Sequence of chain 1.B:
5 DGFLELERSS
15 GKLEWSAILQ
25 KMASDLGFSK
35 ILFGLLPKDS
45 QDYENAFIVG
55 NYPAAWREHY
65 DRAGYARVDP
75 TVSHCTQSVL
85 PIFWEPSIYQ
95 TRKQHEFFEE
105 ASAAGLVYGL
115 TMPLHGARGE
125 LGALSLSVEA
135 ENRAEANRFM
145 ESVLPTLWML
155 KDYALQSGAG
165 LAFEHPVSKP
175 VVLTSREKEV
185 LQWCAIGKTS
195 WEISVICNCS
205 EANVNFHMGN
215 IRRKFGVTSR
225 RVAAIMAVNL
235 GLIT

Binding-site contacts:
Ligand atom C1 contacts residue ASP73 of chain 1.B at 3.7 Å.
Ligand atom C4 contacts residue TYR93 of chain 1.B at 3.8 Å (hydrophobic).
Ligand atom O9 contacts residue TYR56 of chain 1.B at 3.5 Å (h-bond).
Ligand atom N7 contacts residue ASP73 of chain 1.B at 2.6 Å (salt-bridge).
Ligand atom C1 contacts residue TYR56 of chain 1.B at 3.9 Å (hydrophobic).
Ligand atom C13 contacts residue TYR64 of chain 1.B at 3.2 Å (hydrophobic).
Ligand atom C20 contacts residue VAL76 of chain 1.B at 3.7 Å (hydrophobic).
Ligand atom C10 contacts residue THR75 of chain 1.B at 3.4 Å.
Ligand atom C17 contacts residue TYR47 of chain 1.B at 3.7 Å (hydrophobic).
Ligand atom O12 contacts residue TYR64 of chain 1.B at 3.8 Å.
Ligand atom C20 contacts residue GLY126 of chain 1.B at 4.0 Å.
Ligand atom C14 contacts residue ILE52 of chain 1.B at 4.0 Å (hydrophobic).
Ligand atom O6 contacts residue LEU110 of chain 1.B at 3.9 Å.
Ligand atom C8 contacts residue SER129 of chain 1.B at 3.7 Å.
Ligand atom O6 contacts residue TRP60 of chain 1.B at 3.2 Å (h-bond).
Ligand atom C14 contacts residue LEU36 of chain 1.B at 3.8 Å (hydrophobic).
Ligand atom C8 contacts residue THR75 of chain 1.B at 3.5 Å.
Ligand atom C10 contacts residue ASP73 of chain 1.B at 3.3 Å.
Ligand atom C19 contacts residue ALA127 of chain 1.B at 4.0 Å (hydrophobic).
Ligand atom O9 contacts residue SER129 of chain 1.B at 2.7 Å (h-bond).
Ligand atom O6 contacts residue PHE101 of chain 1.B at 3.7 Å.
Ligand atom C5 contacts residue TRP88 of chain 1.B at 3.4 Å (hydrophobic).
Ligand atom C11 contacts residue TYR64 of chain 1.B at 3.4 Å (hydrophobic).
Ligand atom OAP contacts residue ALA105 of chain 1.B at 3.6 Å.
Ligand atom C8 contacts residue ASP73 of chain 1.B at 3.3 Å.
Ligand atom C4 contacts residue TRP88 of chain 1.B at 3.8 Å (hydrophobic).
Ligand atom C21 contacts residue GLY126 of chain 1.B at 3.6 Å.
Ligand atom N7 contacts residue THR75 of chain 1.B at 3.7 Å.
Ligand atom C16 contacts residue ILE52 of chain 1.B at 3.8 Å (hydrophobic).
Ligand atom C21 contacts residue LEU125 of chain 1.B at 3.8 Å (hydrophobic).
Ligand atom C11 contacts residue LEU36 of chain 1.B at 4.0 Å (hydrophobic).
Ligand atom OAP contacts residue PHE101 of chain 1.B at 3.8 Å.
Ligand atom C2 contacts residue PHE101 of chain 1.B at 3.7 Å (hydrophobic).
Ligand atom C15 contacts residue ILE52 of chain 1.B at 3.7 Å (hydrophobic).
Ligand atom C5 contacts residue THR75 of chain 1.B at 3.8 Å.
Ligand atom C19 contacts residue GLY126 of chain 1.B at 3.6 Å.
Ligand atom C21 contacts residue VAL76 of chain 1.B at 3.6 Å (hydrophobic).
Ligand atom C5 contacts residue ASP73 of chain 1.B at 4.0 Å.
Ligand atom C10 contacts residue TYR64 of chain 1.B at 3.6 Å (hydrophobic).
Ligand atom O12 contacts residue LEU36 of chain 1.B at 3.5 Å.

The protein below binds the small molecule below.
Small molecule (SMILES): CCCCCCCCCC(=O)CC(=O)N[C@H]1CCOC1=O